Binding-site contacts:
Ligand atom O5 contacts residue ASN23 of chain 1.C at 2.3 Å (h-bond).
Ligand atom O5 contacts residue GLN26 of chain 1.C at 3.5 Å (h-bond).
Ligand atom C6 contacts residue GLN26 of chain 1.C at 2.9 Å.
Ligand atom C1 contacts residue ASN23 of chain 1.C at 1.4 Å.
Ligand atom O5 contacts residue SER25 of chain 1.C at 4.0 Å.
Ligand atom N2 contacts residue ASN23 of chain 1.C at 3.0 Å (h-bond).
Ligand atom C7 contacts residue ASN23 of chain 1.C at 3.5 Å.
Ligand atom C6 contacts residue SER25 of chain 1.C at 4.3 Å.
Ligand atom C4 contacts residue ASN23 of chain 1.C at 4.2 Å.
Ligand atom O6 contacts residue GLN26 of chain 1.C at 2.8 Å (h-bond).
Ligand atom C2 contacts residue ASN23 of chain 1.C at 2.5 Å.
Ligand atom C1 contacts residue GLN26 of chain 1.C at 4.5 Å.
Ligand atom C3 contacts residue ASN23 of chain 1.C at 3.8 Å.
Ligand atom C5 contacts residue SER25 of chain 1.C at 4.0 Å.
Ligand atom C8 contacts residue GLN26 of chain 1.C at 4.4 Å.
Ligand atom C5 contacts residue GLN26 of chain 1.C at 3.8 Å.
Ligand atom C5 contacts residue ASN23 of chain 1.C at 3.6 Å.
Ligand atom O7 contacts residue ASN23 of chain 1.C at 3.6 Å.
Ligand atom C1 contacts residue SER25 of chain 1.C at 4.3 Å.

A small-molecule ligand and the protein it binds are described below.
Small molecule (SMILES): CC(=O)N[C@H]1[C@H](O[C@H]2[C@H](O)[C@@H](NC(C)=O)CO[C@@H]2CO)O[C@H](CO)[C@@H](O)[C@@H]1O

Sequence of chain 1.C:
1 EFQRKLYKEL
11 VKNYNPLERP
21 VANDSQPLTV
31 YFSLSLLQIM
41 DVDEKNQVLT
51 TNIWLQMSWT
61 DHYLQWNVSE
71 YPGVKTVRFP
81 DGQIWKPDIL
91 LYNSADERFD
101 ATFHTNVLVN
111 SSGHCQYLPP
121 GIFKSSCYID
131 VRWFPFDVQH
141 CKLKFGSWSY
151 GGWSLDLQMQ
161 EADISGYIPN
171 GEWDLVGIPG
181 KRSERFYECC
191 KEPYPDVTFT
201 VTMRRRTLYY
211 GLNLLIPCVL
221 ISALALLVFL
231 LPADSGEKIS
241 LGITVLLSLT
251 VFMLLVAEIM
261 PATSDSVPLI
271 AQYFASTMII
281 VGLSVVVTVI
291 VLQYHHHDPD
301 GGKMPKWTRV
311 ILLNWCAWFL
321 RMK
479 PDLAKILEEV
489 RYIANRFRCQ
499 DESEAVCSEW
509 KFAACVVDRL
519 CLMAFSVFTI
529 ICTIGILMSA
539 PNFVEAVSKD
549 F